Sequence of chain 6.A:
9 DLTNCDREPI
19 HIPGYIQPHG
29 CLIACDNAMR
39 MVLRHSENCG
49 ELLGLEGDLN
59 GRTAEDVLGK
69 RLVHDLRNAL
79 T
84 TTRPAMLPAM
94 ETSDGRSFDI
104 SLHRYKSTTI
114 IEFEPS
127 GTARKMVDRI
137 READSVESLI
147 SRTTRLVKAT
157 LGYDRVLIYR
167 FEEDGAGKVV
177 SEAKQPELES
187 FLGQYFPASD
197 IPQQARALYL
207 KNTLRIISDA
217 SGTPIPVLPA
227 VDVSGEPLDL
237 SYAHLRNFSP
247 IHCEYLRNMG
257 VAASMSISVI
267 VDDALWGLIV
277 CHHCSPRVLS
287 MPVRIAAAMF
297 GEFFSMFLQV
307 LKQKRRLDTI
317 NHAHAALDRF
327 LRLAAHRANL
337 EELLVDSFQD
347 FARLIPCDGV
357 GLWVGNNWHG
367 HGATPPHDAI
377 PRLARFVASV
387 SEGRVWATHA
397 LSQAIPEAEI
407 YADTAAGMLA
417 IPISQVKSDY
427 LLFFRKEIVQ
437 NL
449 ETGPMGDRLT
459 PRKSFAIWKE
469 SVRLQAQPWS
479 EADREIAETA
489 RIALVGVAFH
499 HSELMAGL

Binding-site contacts:
Ligand atom C3C contacts residue ILE197 of chain 6.A at 3.5 Å (hydrophobic).
Ligand atom C4C contacts residue ILE197 of chain 6.A at 3.4 Å (hydrophobic).
Ligand atom O1C contacts residue ARG211 of chain 6.A at 2.8 Å (salt-bridge).
Ligand atom CHC contacts residue HIS248 of chain 6.A at 3.5 Å.
Ligand atom CAB contacts residue TYR205 of chain 6.A at 3.2 Å (hydrophobic).
Ligand atom NC contacts residue HIS248 of chain 6.A at 3.4 Å (h-bond).
Ligand atom CAC contacts residue TYR205 of chain 6.A at 3.4 Å (hydrophobic).
Ligand atom NB contacts residue PRO198 of chain 6.A at 3.5 Å.
Ligand atom O2B contacts residue PHE244 of chain 6.A at 3.3 Å.
Ligand atom O1B contacts residue TYR205 of chain 6.A at 2.8 Å (h-bond).
Ligand atom C1B contacts residue ASP196 of chain 6.A at 3.5 Å.
Ligand atom C1B contacts residue PRO198 of chain 6.A at 3.1 Å (hydrophobic).
Ligand atom CGB contacts residue PHE244 of chain 6.A at 3.1 Å (hydrophobic).
Ligand atom OA contacts residue ASP196 of chain 6.A at 3.5 Å.
Ligand atom C2B contacts residue PRO198 of chain 6.A at 3.3 Å (hydrophobic).
Ligand atom CBB contacts residue PHE244 of chain 6.A at 3.5 Å (hydrophobic).
Ligand atom NA contacts residue ASP196 of chain 6.A at 2.9 Å (salt-bridge).
Ligand atom CBB contacts residue TYR205 of chain 6.A at 3.5 Å (hydrophobic).
Ligand atom CBD contacts residue PHE192 of chain 6.A at 3.0 Å (hydrophobic).
Ligand atom CHC contacts residue TYR205 of chain 6.A at 3.5 Å (hydrophobic).
Ligand atom O2B contacts residue ARG242 of chain 6.A at 2.9 Å (salt-bridge).
Ligand atom CAA contacts residue CYS13 of chain 6.A at 2.7 Å (hydrophobic).
Ligand atom O1B contacts residue PHE244 of chain 6.A at 3.2 Å.
Ligand atom C1C contacts residue HIS248 of chain 6.A at 3.4 Å.
Ligand atom O1C contacts residue SER262 of chain 6.A at 2.7 Å (h-bond).
Ligand atom NC contacts residue ASP196 of chain 6.A at 3.1 Å (salt-bridge).
Ligand atom OA contacts residue TYR251 of chain 6.A at 3.3 Å.
Ligand atom CBA contacts residue CYS13 of chain 6.A at 1.8 Å (hydrophobic).
Ligand atom C4A contacts residue ASP196 of chain 6.A at 3.5 Å.
Ligand atom CMA contacts residue LEU457 of chain 6.A at 3.5 Å (hydrophobic).
Ligand atom O2C contacts residue SER262 of chain 6.A at 3.0 Å (h-bond).
Ligand atom O2B contacts residue SER245 of chain 6.A at 3.0 Å (h-bond).
Ligand atom OD contacts residue HIS278 of chain 6.A at 2.6 Å (h-bond).
Ligand atom NC contacts residue ILE197 of chain 6.A at 3.5 Å.
Ligand atom CHB contacts residue PRO198 of chain 6.A at 3.3 Å (hydrophobic).
Ligand atom O1C contacts residue TYR205 of chain 6.A at 3.5 Å (h-bond).
Ligand atom O1B contacts residue ARG242 of chain 6.A at 3.0 Å (salt-bridge).
Ligand atom C2C contacts residue HIS248 of chain 6.A at 3.6 Å.
Ligand atom NB contacts residue ASP196 of chain 6.A at 2.8 Å (salt-bridge).
Ligand atom CGC contacts residue SER262 of chain 6.A at 3.0 Å.

A protein and the small-molecule ligand that binds it are described below.
Small molecule (SMILES): C=CC1=C(C)/C(=C\c2[nH]c(/C=C3\N=C(/C=C4\NC(=O)[C@@H](C)\C4=C/C)C(C)=C3CCC(=O)O)c(CCC(=O)O)c2C)NC1=O